Binding-site contacts:
Ligand atom O5 contacts residue ASP796 of chain 1.A at 4.5 Å.
Ligand atom C7 contacts residue ASN709 of chain 1.C at 3.1 Å.
Ligand atom C1 contacts residue ASN709 of chain 1.C at 1.4 Å.
Ligand atom C4 contacts residue ASN709 of chain 1.C at 4.2 Å.
Ligand atom O7 contacts residue ASN709 of chain 1.C at 2.9 Å (h-bond).
Ligand atom C2 contacts residue ASN709 of chain 1.C at 2.4 Å.
Ligand atom C5 contacts residue ASN709 of chain 1.C at 3.7 Å.
Ligand atom O5 contacts residue ASN709 of chain 1.C at 2.4 Å (h-bond).
Ligand atom N2 contacts residue ASN709 of chain 1.C at 2.9 Å (h-bond).
Ligand atom C8 contacts residue ILE1130 of chain 1.C at 4.1 Å (hydrophobic).
Ligand atom C8 contacts residue ASN709 of chain 1.C at 4.3 Å.
Ligand atom C3 contacts residue ASN709 of chain 1.C at 3.8 Å.

A small-molecule ligand and the protein it binds are described below.
Small molecule (SMILES): CC(=O)N[C@@H]1[C@@H](O)[C@H](O)[C@@H](CO)O[C@H]1O

Sequence of chain 1.C:
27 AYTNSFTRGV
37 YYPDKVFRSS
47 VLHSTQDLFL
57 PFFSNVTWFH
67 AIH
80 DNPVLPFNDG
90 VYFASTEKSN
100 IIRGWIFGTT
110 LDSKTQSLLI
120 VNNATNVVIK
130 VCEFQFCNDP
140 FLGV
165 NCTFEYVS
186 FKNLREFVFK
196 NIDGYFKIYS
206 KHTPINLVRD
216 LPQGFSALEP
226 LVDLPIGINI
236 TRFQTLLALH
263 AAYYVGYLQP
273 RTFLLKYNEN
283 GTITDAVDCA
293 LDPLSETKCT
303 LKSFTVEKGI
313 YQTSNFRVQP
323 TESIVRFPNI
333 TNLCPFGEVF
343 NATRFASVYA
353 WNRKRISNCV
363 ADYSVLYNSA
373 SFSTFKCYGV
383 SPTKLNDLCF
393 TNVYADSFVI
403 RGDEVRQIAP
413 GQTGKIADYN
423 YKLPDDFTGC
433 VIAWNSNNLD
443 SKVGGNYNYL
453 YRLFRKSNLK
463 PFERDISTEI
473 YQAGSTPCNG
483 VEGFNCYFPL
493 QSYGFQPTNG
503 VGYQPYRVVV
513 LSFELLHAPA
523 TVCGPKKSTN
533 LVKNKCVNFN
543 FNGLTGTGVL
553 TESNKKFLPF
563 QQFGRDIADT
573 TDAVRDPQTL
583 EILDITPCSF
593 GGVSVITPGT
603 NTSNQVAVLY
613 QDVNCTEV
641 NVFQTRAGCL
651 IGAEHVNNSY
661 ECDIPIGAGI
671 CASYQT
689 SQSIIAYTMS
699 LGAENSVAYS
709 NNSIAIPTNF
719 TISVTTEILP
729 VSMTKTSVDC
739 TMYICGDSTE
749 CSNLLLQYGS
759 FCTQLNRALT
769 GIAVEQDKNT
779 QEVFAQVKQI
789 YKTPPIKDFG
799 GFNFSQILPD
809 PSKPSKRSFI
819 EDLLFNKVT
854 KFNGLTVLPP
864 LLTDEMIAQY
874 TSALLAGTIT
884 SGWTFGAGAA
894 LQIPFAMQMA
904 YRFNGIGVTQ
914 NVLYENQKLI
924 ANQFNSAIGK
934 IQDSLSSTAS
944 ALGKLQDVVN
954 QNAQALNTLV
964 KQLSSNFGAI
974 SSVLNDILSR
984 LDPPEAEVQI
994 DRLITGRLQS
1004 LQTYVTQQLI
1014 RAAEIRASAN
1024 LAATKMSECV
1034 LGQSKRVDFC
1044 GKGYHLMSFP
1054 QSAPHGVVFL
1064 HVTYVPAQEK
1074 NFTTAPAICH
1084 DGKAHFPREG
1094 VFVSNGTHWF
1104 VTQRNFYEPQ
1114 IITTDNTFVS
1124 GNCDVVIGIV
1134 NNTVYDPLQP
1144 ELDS

Sequence of chain 1.A:
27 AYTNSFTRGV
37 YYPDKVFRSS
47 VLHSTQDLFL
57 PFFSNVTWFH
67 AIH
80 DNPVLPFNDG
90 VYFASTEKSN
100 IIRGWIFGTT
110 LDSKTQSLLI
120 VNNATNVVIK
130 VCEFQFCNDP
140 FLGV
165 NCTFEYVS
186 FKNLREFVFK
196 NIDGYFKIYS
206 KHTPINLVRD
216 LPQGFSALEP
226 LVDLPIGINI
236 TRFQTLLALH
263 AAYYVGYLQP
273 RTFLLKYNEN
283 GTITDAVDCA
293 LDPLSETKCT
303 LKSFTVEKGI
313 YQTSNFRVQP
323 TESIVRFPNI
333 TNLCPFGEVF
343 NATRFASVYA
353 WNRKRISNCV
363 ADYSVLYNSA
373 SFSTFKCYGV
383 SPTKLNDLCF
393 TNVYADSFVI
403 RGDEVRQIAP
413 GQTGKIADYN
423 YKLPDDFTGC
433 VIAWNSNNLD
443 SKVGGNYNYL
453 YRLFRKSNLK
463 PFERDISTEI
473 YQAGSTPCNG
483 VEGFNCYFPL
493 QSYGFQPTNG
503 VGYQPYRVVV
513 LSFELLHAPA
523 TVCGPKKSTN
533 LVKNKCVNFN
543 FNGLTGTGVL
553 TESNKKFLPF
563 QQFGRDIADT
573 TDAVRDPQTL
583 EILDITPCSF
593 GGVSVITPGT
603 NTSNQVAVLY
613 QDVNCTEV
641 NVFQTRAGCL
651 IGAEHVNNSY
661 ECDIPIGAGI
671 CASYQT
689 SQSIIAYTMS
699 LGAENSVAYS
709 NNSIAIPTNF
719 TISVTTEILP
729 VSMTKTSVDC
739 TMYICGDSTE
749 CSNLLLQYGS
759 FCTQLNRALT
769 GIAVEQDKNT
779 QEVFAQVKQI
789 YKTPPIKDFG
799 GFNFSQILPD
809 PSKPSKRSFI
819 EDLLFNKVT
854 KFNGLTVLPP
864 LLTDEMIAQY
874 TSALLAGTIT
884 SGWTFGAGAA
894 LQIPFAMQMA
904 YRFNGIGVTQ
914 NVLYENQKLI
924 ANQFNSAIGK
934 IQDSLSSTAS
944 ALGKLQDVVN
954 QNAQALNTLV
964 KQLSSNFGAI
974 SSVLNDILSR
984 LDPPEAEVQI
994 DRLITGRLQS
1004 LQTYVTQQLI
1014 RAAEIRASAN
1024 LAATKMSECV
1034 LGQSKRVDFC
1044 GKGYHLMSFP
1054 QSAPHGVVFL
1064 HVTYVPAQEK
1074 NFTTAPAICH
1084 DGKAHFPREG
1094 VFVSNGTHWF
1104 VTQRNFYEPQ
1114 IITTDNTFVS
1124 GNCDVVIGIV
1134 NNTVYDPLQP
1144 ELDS